Sequence of chain 19.A:
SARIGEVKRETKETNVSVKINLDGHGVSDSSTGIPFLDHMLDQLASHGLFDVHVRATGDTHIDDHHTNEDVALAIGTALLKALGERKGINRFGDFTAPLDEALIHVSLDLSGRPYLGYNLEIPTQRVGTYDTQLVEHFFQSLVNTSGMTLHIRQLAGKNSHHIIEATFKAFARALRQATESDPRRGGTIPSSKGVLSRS

Sequence of chain 10.A:
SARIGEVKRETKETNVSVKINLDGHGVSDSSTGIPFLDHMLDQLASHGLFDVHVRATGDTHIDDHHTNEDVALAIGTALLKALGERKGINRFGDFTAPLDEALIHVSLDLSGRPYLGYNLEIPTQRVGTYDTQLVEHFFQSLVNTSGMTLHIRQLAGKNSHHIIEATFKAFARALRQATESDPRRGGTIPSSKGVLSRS

Sequence of chain 16.A:
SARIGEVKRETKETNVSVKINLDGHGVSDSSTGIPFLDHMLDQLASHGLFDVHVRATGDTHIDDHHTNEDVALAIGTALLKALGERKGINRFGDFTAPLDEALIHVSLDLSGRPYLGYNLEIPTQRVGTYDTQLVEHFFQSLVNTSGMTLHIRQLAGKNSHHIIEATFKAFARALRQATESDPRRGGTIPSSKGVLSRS

The small molecule below binds the protein below.
Small molecule (SMILES): O=P(O)(O)C[C@H](O)Cn1cncn1

Binding-site contacts:
Ligand atom O13 contacts residue GLU19 of chain 10.A at 2.8 Å (salt-bridge).
Ligand atom O13 contacts residue HIS72 of chain 10.A at 3.2 Å (h-bond).
Ligand atom O10 contacts residue ARG97 of chain 19.A at 2.8 Å (salt-bridge).
Ligand atom C7 contacts residue GLU171 of chain 16.A at 3.1 Å.
Ligand atom C5 contacts residue HIS71 of chain 10.A at 3.2 Å.
Ligand atom C3 contacts residue MN1 of chain 19.B at 3.2 Å.
Ligand atom C3 contacts residue GLU75 of chain 10.A at 3.2 Å.
Ligand atom C5 contacts residue HIS72 of chain 10.A at 3.8 Å.
Ligand atom C5 contacts residue HIS168 of chain 16.A at 3.8 Å.
Ligand atom O11 contacts residue LYS175 of chain 16.A at 2.7 Å (salt-bridge).
Ligand atom C6 contacts residue MN1 of chain 19.C at 3.7 Å.
Ligand atom O12 contacts residue ARG119 of chain 19.A at 2.8 Å (salt-bridge).
Ligand atom O13 contacts residue MN1 of chain 19.C at 2.3 Å.
Ligand atom C6 contacts residue GLU19 of chain 10.A at 3.5 Å.
Ligand atom N1 contacts residue MN1 of chain 19.C at 2.3 Å.
Ligand atom N4 contacts residue GLU75 of chain 10.A at 3.0 Å (salt-bridge).
Ligand atom P9 contacts residue ARG97 of chain 19.A at 3.7 Å.
Ligand atom O13 contacts residue GLU171 of chain 16.A at 3.2 Å (salt-bridge).
Ligand atom O13 contacts residue HIS45 of chain 16.A at 3.1 Å (h-bond).
Ligand atom N4 contacts residue HIS168 of chain 16.A at 3.4 Å (h-bond).
Ligand atom N2 contacts residue MN1 of chain 19.C at 3.4 Å.
Ligand atom C7 contacts residue GLU19 of chain 10.A at 3.5 Å.
Ligand atom O11 contacts residue ARG119 of chain 19.A at 3.0 Å (salt-bridge).
Ligand atom N4 contacts residue MN1 of chain 19.B at 2.2 Å.
Ligand atom O12 contacts residue LYS199 of chain 19.A at 2.7 Å (salt-bridge).
Ligand atom C5 contacts residue MN1 of chain 19.C at 3.3 Å.
Ligand atom O11 contacts residue ARG97 of chain 19.A at 2.9 Å (salt-bridge).
Ligand atom N1 contacts residue HIS167 of chain 16.A at 3.3 Å (h-bond).
Ligand atom N1 contacts residue GLU171 of chain 16.A at 3.3 Å (salt-bridge).
Ligand atom C5 contacts residue MN1 of chain 19.B at 3.3 Å.
Ligand atom N1 contacts residue HIS72 of chain 10.A at 3.1 Å (h-bond).
Ligand atom C7 contacts residue MN1 of chain 19.C at 3.3 Å.
Ligand atom C8 contacts residue GLU171 of chain 16.A at 3.6 Å.
Ligand atom N2 contacts residue HIS72 of chain 10.A at 3.7 Å.
Ligand atom O10 contacts residue SER197 of chain 19.A at 2.6 Å (h-bond).
Ligand atom C5 contacts residue HIS167 of chain 16.A at 3.4 Å.
Ligand atom P9 contacts residue SER197 of chain 19.A at 3.7 Å.
Ligand atom C8 contacts residue SER198 of chain 19.A at 3.8 Å.
Ligand atom C8 contacts residue GLU19 of chain 10.A at 3.6 Å.
Ligand atom N4 contacts residue HIS71 of chain 10.A at 3.0 Å (h-bond).